The protein below binds the small molecule below.
Small molecule (SMILES): O=c1ccn([C@@H]2O[C@H](CO[P](=O)(O)O[P](=O)(O)O[C@H]3O[C@H](CO)[C@H](O)[C@H](O)[C@H]3O)[C@@H](O)[C@H]2O)c(=O)[nH]1

Sequence of chain 1.B:
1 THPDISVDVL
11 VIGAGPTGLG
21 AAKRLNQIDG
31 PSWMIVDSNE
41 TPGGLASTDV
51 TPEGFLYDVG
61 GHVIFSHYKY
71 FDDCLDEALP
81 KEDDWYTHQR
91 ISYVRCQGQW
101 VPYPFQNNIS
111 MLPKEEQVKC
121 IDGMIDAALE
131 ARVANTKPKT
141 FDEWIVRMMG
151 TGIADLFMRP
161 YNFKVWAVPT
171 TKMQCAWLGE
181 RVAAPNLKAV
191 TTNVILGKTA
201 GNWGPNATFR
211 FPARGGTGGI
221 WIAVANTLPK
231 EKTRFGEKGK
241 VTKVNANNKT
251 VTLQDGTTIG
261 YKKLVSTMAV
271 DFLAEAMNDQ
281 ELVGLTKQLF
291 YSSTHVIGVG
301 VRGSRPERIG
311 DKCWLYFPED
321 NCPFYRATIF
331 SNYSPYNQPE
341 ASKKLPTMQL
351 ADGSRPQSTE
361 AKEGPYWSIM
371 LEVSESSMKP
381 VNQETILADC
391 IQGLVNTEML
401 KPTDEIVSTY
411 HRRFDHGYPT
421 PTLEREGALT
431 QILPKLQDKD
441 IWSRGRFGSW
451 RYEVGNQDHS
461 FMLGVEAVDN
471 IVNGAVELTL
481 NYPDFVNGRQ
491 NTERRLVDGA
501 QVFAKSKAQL

Binding-site contacts:
Ligand atom O2B contacts residue TYR418 of chain 1.B at 3.7 Å.
Ligand atom N3 contacts residue PHE157 of chain 1.B at 3.1 Å.
Ligand atom O3D contacts residue ASN162 of chain 1.B at 2.5 Å (h-bond).
Ligand atom O5D contacts residue TYR316 of chain 1.B at 3.6 Å.
Ligand atom O6' contacts residue ILE64 of chain 1.B at 3.2 Å.
Ligand atom C3D contacts residue TYR161 of chain 1.B at 3.2 Å (hydrophobic).
Ligand atom C4 contacts residue PHE157 of chain 1.B at 3.4 Å (hydrophobic).
Ligand atom O3' contacts residue FAD1 of chain 1.L at 3.5 Å.
Ligand atom C3' contacts residue TYR452 of chain 1.B at 3.4 Å (hydrophobic).
Ligand atom O3' contacts residue ASN456 of chain 1.B at 2.2 Å (h-bond).
Ligand atom O1A contacts residue TYR316 of chain 1.B at 2.8 Å (h-bond).
Ligand atom O2D contacts residue ASN162 of chain 1.B at 3.3 Å (h-bond).
Ligand atom O3B contacts residue TYR452 of chain 1.B at 2.7 Å (h-bond).
Ligand atom O2' contacts residue TYR418 of chain 1.B at 3.4 Å (h-bond).
Ligand atom O2B contacts residue TYR452 of chain 1.B at 3.6 Å (h-bond).
Ligand atom O4' contacts residue ASN456 of chain 1.B at 3.1 Å (h-bond).
Ligand atom C2 contacts residue PHE157 of chain 1.B at 3.6 Å (hydrophobic).
Ligand atom O2' contacts residue FAD1 of chain 1.L at 3.2 Å (h-bond).
Ligand atom C3' contacts residue FAD1 of chain 1.L at 3.8 Å.
Ligand atom O5' contacts residue FAD1 of chain 1.L at 3.5 Å (h-bond).
Ligand atom O5' contacts residue ARG326 of chain 1.B at 2.6 Å (salt-bridge).
Ligand atom C1' contacts residue ARG326 of chain 1.B at 3.0 Å.
Ligand atom C2' contacts residue ARG326 of chain 1.B at 3.8 Å.
Ligand atom O1B contacts residue ARG326 of chain 1.B at 3.4 Å (salt-bridge).
Ligand atom O4 contacts residue PHE157 of chain 1.B at 3.7 Å.
Ligand atom O3A contacts residue TYR452 of chain 1.B at 3.4 Å (h-bond).
Ligand atom C3D contacts residue ASN162 of chain 1.B at 3.5 Å.
Ligand atom O2 contacts residue MET158 of chain 1.B at 2.8 Å.
Ligand atom O4 contacts residue VAL94 of chain 1.B at 3.7 Å.
Ligand atom C6' contacts residue ILE64 of chain 1.B at 3.5 Å (hydrophobic).
Ligand atom C2' contacts residue FAD1 of chain 1.L at 3.2 Å.
Ligand atom C3' contacts residue ASN456 of chain 1.B at 3.3 Å.
Ligand atom O2D contacts residue MET158 of chain 1.B at 3.8 Å.
Ligand atom O4' contacts residue FAD1 of chain 1.L at 2.8 Å (h-bond).
Ligand atom O4 contacts residue TYR103 of chain 1.B at 3.6 Å.
Ligand atom O2B contacts residue VAL165 of chain 1.B at 3.7 Å.
Ligand atom C4' contacts residue ASN456 of chain 1.B at 3.5 Å.
Ligand atom PB contacts residue TYR452 of chain 1.B at 3.4 Å.
Ligand atom C5D contacts residue TYR161 of chain 1.B at 3.1 Å (hydrophobic).
Ligand atom C4' contacts residue FAD1 of chain 1.L at 3.7 Å.